Binding-site contacts:
Ligand atom O7 contacts residue ASN124 of chain 1.B at 4.5 Å.
Ligand atom C6 contacts residue ASN124 of chain 1.B at 4.5 Å.
Ligand atom O3 contacts residue ASN124 of chain 1.B at 3.5 Å (h-bond).
Ligand atom O2 contacts residue ASN123 of chain 1.B at 3.8 Å.
Ligand atom O5 contacts residue ASN124 of chain 1.B at 2.5 Å (h-bond).
Ligand atom O3 contacts residue ASN123 of chain 1.B at 3.5 Å (h-bond).
Ligand atom C4 contacts residue ARG120 of chain 1.B at 4.2 Å.
Ligand atom C3 contacts residue ASN123 of chain 1.B at 4.5 Å.
Ligand atom O2 contacts residue ASN124 of chain 1.B at 2.9 Å (h-bond).
Ligand atom C3 contacts residue ASN124 of chain 1.B at 3.8 Å.
Ligand atom C1 contacts residue ASN124 of chain 1.B at 1.5 Å.
Ligand atom O6 contacts residue ASN124 of chain 1.B at 3.9 Å.
Ligand atom C3 contacts residue ARG120 of chain 1.B at 3.5 Å.
Ligand atom C5 contacts residue ASN124 of chain 1.B at 3.7 Å.
Ligand atom C7 contacts residue ASN124 of chain 1.B at 3.9 Å.
Ligand atom O3 contacts residue ARG120 of chain 1.B at 2.6 Å (salt-bridge).
Ligand atom C2 contacts residue ASN124 of chain 1.B at 3.6 Å.
Ligand atom C2 contacts residue ASN124 of chain 1.B at 2.5 Å.
Ligand atom O4 contacts residue GLU121 of chain 1.B at 3.3 Å (salt-bridge).
Ligand atom C4 contacts residue ASN124 of chain 1.B at 4.3 Å.
Ligand atom C1 contacts residue ASN124 of chain 1.B at 4.4 Å.
Ligand atom C3 contacts residue ASN124 of chain 1.B at 3.3 Å.
Ligand atom C4 contacts residue GLU121 of chain 1.B at 4.1 Å.
Ligand atom N2 contacts residue ASN124 of chain 1.B at 2.9 Å (h-bond).
Ligand atom O4 contacts residue ARG120 of chain 1.B at 3.6 Å (salt-bridge).
Ligand atom O3 contacts residue GLU121 of chain 1.B at 3.6 Å.
Ligand atom C2 contacts residue ARG120 of chain 1.B at 3.5 Å.
Ligand atom O2 contacts residue ARG120 of chain 1.B at 3.8 Å.

This protein binds this small molecule.
Small molecule (SMILES): CC(=O)N[C@H]1CO[C@H](CO[C@@H]2O[C@@H](C)[C@@H](O)[C@@H](O)[C@@H]2O)[C@@H](O)[C@@H]1O

Sequence of chain 1.B:
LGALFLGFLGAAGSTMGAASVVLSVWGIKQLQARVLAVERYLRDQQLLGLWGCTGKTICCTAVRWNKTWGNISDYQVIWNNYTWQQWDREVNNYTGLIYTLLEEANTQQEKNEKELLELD